Sequence of chain 1.A:
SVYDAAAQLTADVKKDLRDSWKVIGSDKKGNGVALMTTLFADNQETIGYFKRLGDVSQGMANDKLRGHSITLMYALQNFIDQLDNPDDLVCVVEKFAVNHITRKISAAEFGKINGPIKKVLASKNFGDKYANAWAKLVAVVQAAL

Binding-site contacts:
Ligand atom CL1 contacts residue LEU122 of chain 1.A at 4.0 Å.
Ligand atom C1 contacts residue TRP135 of chain 1.A at 3.3 Å (hydrophobic).
Ligand atom CL1 contacts residue TRP135 of chain 1.A at 3.4 Å.
Ligand atom C5 contacts residue ASN32 of chain 1.A at 4.3 Å.
Ligand atom C1 contacts residue ILE25 of chain 1.A at 4.1 Å (hydrophobic).
Ligand atom C3 contacts residue ILE118 of chain 1.A at 4.3 Å (hydrophobic).
Ligand atom C2 contacts residue TRP22 of chain 1.A at 4.0 Å (hydrophobic).
Ligand atom C1 contacts residue SER21 of chain 1.A at 4.5 Å.
Ligand atom C5 contacts residue VAL121 of chain 1.A at 4.2 Å (hydrophobic).
Ligand atom C4 contacts residue MET74 of chain 1.A at 4.2 Å (hydrophobic).
Ligand atom CL1 contacts residue ILE25 of chain 1.A at 3.5 Å.
Ligand atom CL1 contacts residue SER21 of chain 1.A at 3.2 Å.
Ligand atom C3 contacts residue ILE25 of chain 1.A at 3.9 Å (hydrophobic).
Ligand atom C1 contacts residue LEU122 of chain 1.A at 3.4 Å (hydrophobic).
Ligand atom C2 contacts residue TRP135 of chain 1.A at 3.7 Å (hydrophobic).
Ligand atom C4 contacts residue LEU77 of chain 1.A at 4.2 Å (hydrophobic).
Ligand atom C4 contacts residue ILE25 of chain 1.A at 3.7 Å (hydrophobic).
Ligand atom C5 contacts residue LEU36 of chain 1.A at 3.7 Å (hydrophobic).
Ligand atom CL1 contacts residue TRP22 of chain 1.A at 3.5 Å.
Ligand atom C2 contacts residue ILE25 of chain 1.A at 3.7 Å (hydrophobic).

This protein binds this small molecule.
Small molecule (SMILES): CCCCCCl